Sequence of chain 1.F:
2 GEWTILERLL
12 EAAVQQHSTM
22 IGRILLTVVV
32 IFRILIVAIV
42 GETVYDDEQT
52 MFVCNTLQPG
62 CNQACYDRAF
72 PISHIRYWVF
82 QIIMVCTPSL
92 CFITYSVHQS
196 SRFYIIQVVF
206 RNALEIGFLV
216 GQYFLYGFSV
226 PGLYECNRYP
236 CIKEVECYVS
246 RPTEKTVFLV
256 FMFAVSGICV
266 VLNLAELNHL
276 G

This protein binds this small molecule.
Small molecule (SMILES): CCCCCCCCCCC(CCCCCCCCCC)(CO[C@@H]1O[C@H](CO)[C@@H](O[C@H]2O[C@H](CO)[C@@H](O)[C@H](O)[C@H]2O)[C@H](O)[C@H]1O)CO[C@@H]1O[C@H](CO)[C@@H](O[C@H]2O[C@H](CO)[C@@H](O)[C@H](O)[C@H]2O)[C@H](O)[C@H]1O

Binding-site contacts:
Ligand atom O3 contacts residue GLN16 of chain 1.F at 4.2 Å.
Ligand atom CBL contacts residue ILE94 of chain 1.E at 3.9 Å (hydrophobic).
Ligand atom CBD contacts residue LEU10 of chain 1.E at 4.3 Å (hydrophobic).
Ligand atom CAB contacts residue VAL31 of chain 1.F at 4.2 Å (hydrophobic).
Ligand atom O5 contacts residue GLN17 of chain 1.F at 4.2 Å.
Ligand atom CBK contacts residue VAL15 of chain 1.F at 3.7 Å (hydrophobic).
Ligand atom O6 contacts residue HIS18 of chain 1.F at 4.2 Å.
Ligand atom CBM contacts residue HIS18 of chain 1.F at 3.5 Å.
Ligand atom C1 contacts residue GLN16 of chain 1.F at 4.3 Å.
Ligand atom CAW contacts residue VAL31 of chain 1.F at 3.8 Å (hydrophobic).
Ligand atom O1 contacts residue GLN16 of chain 1.F at 4.1 Å.
Ligand atom OAP contacts residue VAL98 of chain 1.E at 3.9 Å.
Ligand atom CBG contacts residue ARG24 of chain 1.F at 4.2 Å.
Ligand atom CBC contacts residue THR95 of chain 1.E at 4.0 Å.
Ligand atom CAY contacts residue THR28 of chain 1.F at 3.7 Å.
Ligand atom O1 contacts residue VAL15 of chain 1.F at 4.1 Å.
Ligand atom OBY contacts residue HIS18 of chain 1.F at 4.4 Å.
Ligand atom CBT contacts residue GLN16 of chain 1.F at 3.7 Å.
Ligand atom CBS contacts residue VAL98 of chain 1.E at 3.9 Å (hydrophobic).
Ligand atom CBQ contacts residue VAL15 of chain 1.F at 3.5 Å (hydrophobic).
Ligand atom CAA contacts residue VAL31 of chain 1.F at 4.3 Å (hydrophobic).
Ligand atom C6 contacts residue ARG24 of chain 1.F at 4.2 Å.
Ligand atom C5 contacts residue GLN17 of chain 1.F at 4.2 Å.
Ligand atom C2 contacts residue GLN16 of chain 1.F at 3.4 Å.
Ligand atom C6 contacts residue HIS18 of chain 1.F at 4.2 Å.
Ligand atom CAA contacts residue LEU10 of chain 1.E at 4.2 Å (hydrophobic).
Ligand atom CBR contacts residue ILE94 of chain 1.E at 4.2 Å (hydrophobic).
Ligand atom O6 contacts residue ARG24 of chain 1.F at 4.4 Å.
Ligand atom CAB contacts residue ILE6 of chain 1.E at 3.9 Å (hydrophobic).
Ligand atom O5 contacts residue VAL15 of chain 1.F at 4.3 Å.
Ligand atom CBC contacts residue THR28 of chain 1.F at 4.1 Å.
Ligand atom C6 contacts residue GLN17 of chain 1.F at 3.4 Å.
Ligand atom OAI contacts residue HIS18 of chain 1.F at 3.2 Å.
Ligand atom O6 contacts residue GLN17 of chain 1.F at 4.3 Å.
Ligand atom CBF contacts residue GLU12 of chain 1.F at 4.4 Å.
Ligand atom CBE contacts residue LEU27 of chain 1.F at 4.1 Å (hydrophobic).
Ligand atom CAY contacts residue THR95 of chain 1.E at 4.1 Å.
Ligand atom CAX contacts residue GLU8 of chain 1.F at 4.2 Å.
Ligand atom CAA contacts residue ILE32 of chain 1.F at 4.2 Å (hydrophobic).
Ligand atom O2 contacts residue GLN16 of chain 1.F at 2.9 Å (h-bond).

Sequence of chain 1.E:
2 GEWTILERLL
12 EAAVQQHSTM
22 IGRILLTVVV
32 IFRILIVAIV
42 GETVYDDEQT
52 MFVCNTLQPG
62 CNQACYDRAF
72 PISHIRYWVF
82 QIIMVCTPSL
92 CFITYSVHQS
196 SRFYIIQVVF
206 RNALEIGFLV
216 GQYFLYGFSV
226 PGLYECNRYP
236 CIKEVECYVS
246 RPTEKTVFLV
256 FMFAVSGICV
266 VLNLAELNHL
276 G